Sequence of chain 1.B:
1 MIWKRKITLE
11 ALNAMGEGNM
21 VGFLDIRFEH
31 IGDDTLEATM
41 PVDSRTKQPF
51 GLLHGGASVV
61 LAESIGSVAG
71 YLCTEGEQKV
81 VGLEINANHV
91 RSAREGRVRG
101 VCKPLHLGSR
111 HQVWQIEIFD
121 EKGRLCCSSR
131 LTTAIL

Sequence of chain 1.A:
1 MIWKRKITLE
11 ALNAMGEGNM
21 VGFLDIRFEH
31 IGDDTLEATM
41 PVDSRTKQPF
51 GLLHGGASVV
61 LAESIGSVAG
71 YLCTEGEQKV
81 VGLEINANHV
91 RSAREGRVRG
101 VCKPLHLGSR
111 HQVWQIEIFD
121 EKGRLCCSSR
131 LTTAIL

Binding-site contacts:
Ligand atom C7P contacts residue HIS89 of chain 1.A at 3.3 Å.
Ligand atom O3B contacts residue VAL80 of chain 1.B at 3.6 Å (h-bond).
Ligand atom C4B contacts residue GLN48 of chain 1.A at 3.7 Å.
Ligand atom C6P contacts residue GLY82 of chain 1.B at 3.6 Å.
Ligand atom O1B contacts residue HIS54 of chain 1.A at 3.5 Å.
Ligand atom C2B contacts residue SER67 of chain 1.B at 3.5 Å.
Ligand atom C2B contacts residue GLN48 of chain 1.A at 3.5 Å.
Ligand atom CB contacts residue SER67 of chain 1.B at 3.5 Å.
Ligand atom C5B contacts residue PRO49 of chain 1.A at 3.5 Å (hydrophobic).
Ligand atom S1P contacts residue GLY82 of chain 1.B at 3.4 Å (h-bond).
Ligand atom C3B contacts residue HIS54 of chain 1.A at 3.5 Å.
Ligand atom C7P contacts residue ARG91 of chain 1.A at 3.5 Å.
Ligand atom O8A contacts residue ARG91 of chain 1.A at 3.6 Å (salt-bridge).
Ligand atom N8P contacts residue VAL90 of chain 1.A at 3.2 Å.
Ligand atom N4P contacts residue HIS89 of chain 1.A at 3.4 Å.
Ligand atom O5P contacts residue SER92 of chain 1.A at 3.3 Å.
Ligand atom S1P contacts residue GLN48 of chain 1.A at 3.4 Å (h-bond).
Ligand atom C2P contacts residue LEU53 of chain 1.A at 3.5 Å (hydrophobic).
Ligand atom C6B contacts residue SER67 of chain 1.B at 3.5 Å.
Ligand atom O1B contacts residue GLY55 of chain 1.A at 2.8 Å (h-bond).
Ligand atom C2A contacts residue LYS79 of chain 1.B at 3.5 Å.
Ligand atom OAP contacts residue VAL90 of chain 1.A at 2.8 Å (h-bond).
Ligand atom OAP contacts residue HIS89 of chain 1.A at 3.6 Å (h-bond).
Ligand atom CAP contacts residue VAL90 of chain 1.A at 3.5 Å (hydrophobic).
Ligand atom N8P contacts residue HIS89 of chain 1.A at 2.7 Å (h-bond).
Ligand atom C3B contacts residue GLN48 of chain 1.A at 3.4 Å.
Ligand atom C7P contacts residue SER92 of chain 1.A at 3.5 Å.
Ligand atom C7B contacts residue SER67 of chain 1.B at 3.3 Å.
Ligand atom C7B contacts residue GLN48 of chain 1.A at 3.4 Å.
Ligand atom O3B contacts residue GLN48 of chain 1.A at 3.1 Å (h-bond).
Ligand atom N6A contacts residue LEU136 of chain 1.B at 3.4 Å (h-bond).
Ligand atom O2B contacts residue PRO49 of chain 1.A at 3.4 Å.
Ligand atom O1B contacts residue GLN48 of chain 1.A at 3.6 Å.
Ligand atom N1A contacts residue LYS79 of chain 1.B at 3.2 Å (salt-bridge).
Ligand atom O3B contacts residue SER67 of chain 1.B at 3.6 Å.
Ligand atom CB contacts residue GLY82 of chain 1.B at 3.4 Å.
Ligand atom N8P contacts residue ARG91 of chain 1.A at 3.5 Å (salt-bridge).
Ligand atom C4B contacts residue PRO49 of chain 1.A at 3.7 Å (hydrophobic).
Ligand atom N4P contacts residue GLY82 of chain 1.B at 3.0 Å (h-bond).
Ligand atom C9P contacts residue VAL90 of chain 1.A at 3.6 Å (hydrophobic).

The protein below binds the small molecule below.
Small molecule (SMILES): CC(C)(CO[P](=O)(O)O[P](=O)(O)OC[C@H]1O[C@@H](n2cnc3c(N)ncnc32)[C@H](O)[C@@H]1OP(=O)(O)O)[C@@H](O)C(=O)NCCC(=O)NCCSCC(=O)c1ccc(O)cc1O